Binding-site contacts:
Ligand atom C8 contacts residue ASN857 of chain 9.B at 4.2 Å.
Ligand atom C4 contacts residue ASN857 of chain 9.B at 4.2 Å.
Ligand atom C2 contacts residue ASN857 of chain 9.B at 2.5 Å.
Ligand atom C1 contacts residue ASN857 of chain 9.B at 1.4 Å.
Ligand atom N2 contacts residue ASN857 of chain 9.B at 2.9 Å (h-bond).
Ligand atom C7 contacts residue ASN857 of chain 9.B at 3.2 Å.
Ligand atom O7 contacts residue ASN857 of chain 9.B at 3.1 Å (h-bond).
Ligand atom O5 contacts residue ASN857 of chain 9.B at 2.4 Å (h-bond).
Ligand atom C3 contacts residue ASN857 of chain 9.B at 3.8 Å.
Ligand atom C5 contacts residue ASN857 of chain 9.B at 3.7 Å.

Sequence of chain 9.B:
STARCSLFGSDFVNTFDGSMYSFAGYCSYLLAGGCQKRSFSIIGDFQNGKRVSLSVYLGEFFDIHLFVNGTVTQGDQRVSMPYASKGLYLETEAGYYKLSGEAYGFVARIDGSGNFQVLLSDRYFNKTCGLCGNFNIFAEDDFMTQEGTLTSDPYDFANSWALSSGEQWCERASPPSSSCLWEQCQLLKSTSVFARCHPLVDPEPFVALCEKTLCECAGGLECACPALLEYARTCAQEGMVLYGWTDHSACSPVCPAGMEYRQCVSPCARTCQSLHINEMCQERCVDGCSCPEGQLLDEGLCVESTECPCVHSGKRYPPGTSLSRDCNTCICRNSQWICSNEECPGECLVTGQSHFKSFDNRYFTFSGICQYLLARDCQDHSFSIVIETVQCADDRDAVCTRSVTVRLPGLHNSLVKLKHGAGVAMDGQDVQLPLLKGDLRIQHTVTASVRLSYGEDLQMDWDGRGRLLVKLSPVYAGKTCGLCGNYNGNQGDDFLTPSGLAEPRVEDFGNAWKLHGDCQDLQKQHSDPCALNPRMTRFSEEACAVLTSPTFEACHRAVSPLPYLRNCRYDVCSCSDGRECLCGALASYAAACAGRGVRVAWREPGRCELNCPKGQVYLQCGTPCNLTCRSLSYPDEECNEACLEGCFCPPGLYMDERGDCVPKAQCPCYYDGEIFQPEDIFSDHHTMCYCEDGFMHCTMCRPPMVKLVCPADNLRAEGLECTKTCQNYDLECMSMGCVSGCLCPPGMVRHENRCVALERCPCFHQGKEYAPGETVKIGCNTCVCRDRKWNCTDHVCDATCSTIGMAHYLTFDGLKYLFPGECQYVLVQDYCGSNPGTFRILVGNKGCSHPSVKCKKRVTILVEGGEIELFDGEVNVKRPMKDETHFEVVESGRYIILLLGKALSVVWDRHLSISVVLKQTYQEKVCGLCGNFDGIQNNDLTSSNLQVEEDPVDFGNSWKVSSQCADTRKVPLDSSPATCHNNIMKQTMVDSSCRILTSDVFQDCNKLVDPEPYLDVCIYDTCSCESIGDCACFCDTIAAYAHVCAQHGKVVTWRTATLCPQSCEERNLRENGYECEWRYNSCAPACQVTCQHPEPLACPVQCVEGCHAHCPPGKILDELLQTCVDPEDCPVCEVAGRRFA

A small-molecule ligand and the protein it binds are described below.
Small molecule (SMILES): CC(=O)N[C@@H]1[C@@H](O)[C@H](O)[C@@H](CO)O[C@H]1O